This protein binds this small molecule.
Small molecule (SMILES): CC(=O)N[C@@H]1[C@@H](O)[C@H](O)[C@@H](CO)O[C@H]1O

Binding-site contacts:
Ligand atom C6 contacts residue MAN3 of chain 1.D at 4.5 Å.
Ligand atom O6 contacts residue MAN5 of chain 1.D at 2.9 Å (h-bond).
Ligand atom C8 contacts residue CYS20 of chain 1.A at 4.0 Å (hydrophobic).
Ligand atom O6 contacts residue MAN3 of chain 1.D at 4.5 Å.
Ligand atom C5 contacts residue ASN19 of chain 1.A at 3.6 Å.
Ligand atom O4 contacts residue MAN6 of chain 1.D at 4.3 Å.
Ligand atom C4 contacts residue MAN3 of chain 1.D at 3.8 Å.
Ligand atom C1 contacts residue MAN3 of chain 1.D at 3.5 Å.
Ligand atom C6 contacts residue MAN5 of chain 1.D at 4.1 Å.
Ligand atom O3 contacts residue MAN3 of chain 1.D at 4.4 Å.
Ligand atom C1 contacts residue ASN19 of chain 1.A at 1.4 Å.
Ligand atom C5 contacts residue MAN3 of chain 1.D at 3.3 Å.
Ligand atom C2 contacts residue MAN3 of chain 1.D at 3.8 Å.
Ligand atom O5 contacts residue ASN19 of chain 1.A at 2.3 Å (h-bond).
Ligand atom O4 contacts residue MAN3 of chain 1.D at 3.9 Å.
Ligand atom C7 contacts residue MAN6 of chain 1.D at 4.3 Å.
Ligand atom C4 contacts residue ASN19 of chain 1.A at 4.2 Å.
Ligand atom N2 contacts residue MAN3 of chain 1.D at 4.2 Å.
Ligand atom C2 contacts residue MAN6 of chain 1.D at 4.4 Å.
Ligand atom C7 contacts residue ASN22 of chain 1.A at 3.7 Å.
Ligand atom O3 contacts residue MAN6 of chain 1.D at 3.0 Å (h-bond).
Ligand atom N2 contacts residue ASN19 of chain 1.A at 3.0 Å (h-bond).
Ligand atom O7 contacts residue ASN22 of chain 1.A at 3.3 Å.
Ligand atom C8 contacts residue ASN22 of chain 1.A at 3.5 Å.
Ligand atom O5 contacts residue MAN3 of chain 1.D at 3.8 Å.
Ligand atom C8 contacts residue MAN6 of chain 1.D at 3.8 Å.
Ligand atom C3 contacts residue ASN19 of chain 1.A at 3.8 Å.
Ligand atom C2 contacts residue ASN19 of chain 1.A at 2.5 Å.
Ligand atom O7 contacts residue THR21 of chain 1.A at 4.1 Å.
Ligand atom C7 contacts residue ASN19 of chain 1.A at 3.2 Å.
Ligand atom C3 contacts residue MAN6 of chain 1.D at 3.8 Å.
Ligand atom C8 contacts residue ASN19 of chain 1.A at 4.5 Å.
Ligand atom C3 contacts residue MAN3 of chain 1.D at 3.4 Å.
Ligand atom O7 contacts residue ASN19 of chain 1.A at 2.9 Å (h-bond).
Ligand atom N2 contacts residue MAN6 of chain 1.D at 3.7 Å.

Sequence of chain 1.A:
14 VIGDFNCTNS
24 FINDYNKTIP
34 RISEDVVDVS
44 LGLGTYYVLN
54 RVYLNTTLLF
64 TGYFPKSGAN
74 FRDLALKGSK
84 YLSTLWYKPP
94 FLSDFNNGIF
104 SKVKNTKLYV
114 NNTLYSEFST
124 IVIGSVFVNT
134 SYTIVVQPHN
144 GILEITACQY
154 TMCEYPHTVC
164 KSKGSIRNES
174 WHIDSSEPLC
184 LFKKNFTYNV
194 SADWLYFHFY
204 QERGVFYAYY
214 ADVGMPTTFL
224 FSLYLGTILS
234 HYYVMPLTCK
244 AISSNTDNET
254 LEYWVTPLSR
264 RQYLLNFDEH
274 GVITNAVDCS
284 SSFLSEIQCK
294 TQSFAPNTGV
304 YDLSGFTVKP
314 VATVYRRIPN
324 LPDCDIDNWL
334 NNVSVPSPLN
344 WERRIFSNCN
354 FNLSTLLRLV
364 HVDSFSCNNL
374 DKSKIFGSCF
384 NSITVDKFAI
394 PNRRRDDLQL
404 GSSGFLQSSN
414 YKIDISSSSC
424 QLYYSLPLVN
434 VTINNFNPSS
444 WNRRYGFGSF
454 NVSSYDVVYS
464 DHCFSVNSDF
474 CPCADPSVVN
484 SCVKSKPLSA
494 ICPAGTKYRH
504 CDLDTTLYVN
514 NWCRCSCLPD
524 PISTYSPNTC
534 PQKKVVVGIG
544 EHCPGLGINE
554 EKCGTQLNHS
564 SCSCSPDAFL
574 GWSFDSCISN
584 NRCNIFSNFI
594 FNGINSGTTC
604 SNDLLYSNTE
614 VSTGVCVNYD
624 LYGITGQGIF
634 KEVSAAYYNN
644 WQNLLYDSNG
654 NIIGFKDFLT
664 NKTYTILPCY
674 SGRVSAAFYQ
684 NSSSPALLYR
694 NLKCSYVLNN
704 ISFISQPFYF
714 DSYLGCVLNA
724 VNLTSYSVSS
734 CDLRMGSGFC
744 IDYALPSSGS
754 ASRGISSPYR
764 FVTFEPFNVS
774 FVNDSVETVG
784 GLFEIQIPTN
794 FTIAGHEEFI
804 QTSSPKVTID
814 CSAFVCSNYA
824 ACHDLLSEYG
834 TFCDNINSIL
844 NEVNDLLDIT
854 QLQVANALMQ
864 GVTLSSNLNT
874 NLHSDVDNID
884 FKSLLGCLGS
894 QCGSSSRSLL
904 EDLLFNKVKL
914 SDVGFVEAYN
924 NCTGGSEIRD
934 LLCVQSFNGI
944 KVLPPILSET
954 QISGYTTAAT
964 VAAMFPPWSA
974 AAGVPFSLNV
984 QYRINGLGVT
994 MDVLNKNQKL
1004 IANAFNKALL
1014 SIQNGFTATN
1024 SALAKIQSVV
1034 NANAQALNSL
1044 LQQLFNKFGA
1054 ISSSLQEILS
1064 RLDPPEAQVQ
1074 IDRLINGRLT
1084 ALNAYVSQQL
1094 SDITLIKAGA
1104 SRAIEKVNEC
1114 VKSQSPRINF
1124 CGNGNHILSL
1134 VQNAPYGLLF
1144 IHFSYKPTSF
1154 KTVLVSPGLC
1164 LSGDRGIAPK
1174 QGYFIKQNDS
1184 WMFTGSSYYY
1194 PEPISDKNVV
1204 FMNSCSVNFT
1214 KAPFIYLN